Binding-site contacts:
Ligand atom O2' contacts residue GLU673 of chain 1.A at 3.1 Å (salt-bridge).
Ligand atom C10 contacts residue ASN283 of chain 1.A at 3.4 Å.
Ligand atom O3' contacts residue ALA674 of chain 1.A at 3.2 Å (h-bond).
Ligand atom C9 contacts residue HIS342 of chain 1.A at 3.7 Å.
Ligand atom O3' contacts residue SER675 of chain 1.A at 3.0 Å (h-bond).
Ligand atom N2 contacts residue THR379 of chain 1.A at 3.8 Å.
Ligand atom O5' contacts residue HIS378 of chain 1.A at 3.7 Å.
Ligand atom N2 contacts residue HIS378 of chain 1.A at 2.7 Å (h-bond).
Ligand atom N3 contacts residue THR379 of chain 1.A at 3.8 Å.
Ligand atom O4' contacts residue SER675 of chain 1.A at 3.6 Å.
Ligand atom C2' contacts residue HIS378 of chain 1.A at 3.6 Å.
Ligand atom C8 contacts residue HIS342 of chain 1.A at 3.5 Å.
Ligand atom O6' contacts residue HIS378 of chain 1.A at 2.7 Å (h-bond).
Ligand atom C6' contacts residue GLY136 of chain 1.A at 3.8 Å.
Ligand atom C11 contacts residue ASN285 of chain 1.A at 3.6 Å.
Ligand atom O3' contacts residue GLY676 of chain 1.A at 3.1 Å (h-bond).
Ligand atom O6' contacts residue ASN485 of chain 1.A at 2.8 Å (h-bond).
Ligand atom O2' contacts residue ASN285 of chain 1.A at 3.0 Å (h-bond).
Ligand atom C1 contacts residue HIS378 of chain 1.A at 3.8 Å.
Ligand atom C9 contacts residue ASN283 of chain 1.A at 3.6 Å.
Ligand atom C7 contacts residue ASN285 of chain 1.A at 3.6 Å.
Ligand atom C3' contacts residue GLU673 of chain 1.A at 3.4 Å.
Ligand atom C6 contacts residue ASN285 of chain 1.A at 3.5 Å.
Ligand atom C10 contacts residue GLU89 of chain 1.A at 3.7 Å.
Ligand atom C6' contacts residue HIS378 of chain 1.A at 3.5 Å.
Ligand atom O4' contacts residue GLY676 of chain 1.A at 2.9 Å (h-bond).
Ligand atom C6' contacts residue ASN485 of chain 1.A at 3.4 Å.
Ligand atom O2' contacts residue TYR574 of chain 1.A at 3.0 Å (h-bond).
Ligand atom N3 contacts residue ASN285 of chain 1.A at 3.8 Å.
Ligand atom C2' contacts residue GLU673 of chain 1.A at 3.8 Å.
Ligand atom O6' contacts residue VAL456 of chain 1.A at 3.8 Å.
Ligand atom O3' contacts residue GLU673 of chain 1.A at 2.7 Å (salt-bridge).
Ligand atom C4' contacts residue GLY676 of chain 1.A at 3.8 Å.
Ligand atom O4' contacts residue ASN485 of chain 1.A at 3.6 Å (h-bond).
Ligand atom C8 contacts residue ASN285 of chain 1.A at 3.8 Å.
Ligand atom C12 contacts residue ASN283 of chain 1.A at 3.4 Å.
Ligand atom N2 contacts residue ASN285 of chain 1.A at 3.8 Å.
Ligand atom C12 contacts residue PHE286 of chain 1.A at 3.7 Å (hydrophobic).
Ligand atom N5 contacts residue LEU137 of chain 1.A at 3.6 Å.
Ligand atom N3 contacts residue HIS378 of chain 1.A at 3.6 Å.

The protein below binds the small molecule below.
Small molecule (SMILES): Cc1ccc(-c2nnc([C@@H]3O[C@H](CO)[C@@H](O)[C@H](O)[C@H]3O)[nH]2)cc1

Sequence of chain 1.A:
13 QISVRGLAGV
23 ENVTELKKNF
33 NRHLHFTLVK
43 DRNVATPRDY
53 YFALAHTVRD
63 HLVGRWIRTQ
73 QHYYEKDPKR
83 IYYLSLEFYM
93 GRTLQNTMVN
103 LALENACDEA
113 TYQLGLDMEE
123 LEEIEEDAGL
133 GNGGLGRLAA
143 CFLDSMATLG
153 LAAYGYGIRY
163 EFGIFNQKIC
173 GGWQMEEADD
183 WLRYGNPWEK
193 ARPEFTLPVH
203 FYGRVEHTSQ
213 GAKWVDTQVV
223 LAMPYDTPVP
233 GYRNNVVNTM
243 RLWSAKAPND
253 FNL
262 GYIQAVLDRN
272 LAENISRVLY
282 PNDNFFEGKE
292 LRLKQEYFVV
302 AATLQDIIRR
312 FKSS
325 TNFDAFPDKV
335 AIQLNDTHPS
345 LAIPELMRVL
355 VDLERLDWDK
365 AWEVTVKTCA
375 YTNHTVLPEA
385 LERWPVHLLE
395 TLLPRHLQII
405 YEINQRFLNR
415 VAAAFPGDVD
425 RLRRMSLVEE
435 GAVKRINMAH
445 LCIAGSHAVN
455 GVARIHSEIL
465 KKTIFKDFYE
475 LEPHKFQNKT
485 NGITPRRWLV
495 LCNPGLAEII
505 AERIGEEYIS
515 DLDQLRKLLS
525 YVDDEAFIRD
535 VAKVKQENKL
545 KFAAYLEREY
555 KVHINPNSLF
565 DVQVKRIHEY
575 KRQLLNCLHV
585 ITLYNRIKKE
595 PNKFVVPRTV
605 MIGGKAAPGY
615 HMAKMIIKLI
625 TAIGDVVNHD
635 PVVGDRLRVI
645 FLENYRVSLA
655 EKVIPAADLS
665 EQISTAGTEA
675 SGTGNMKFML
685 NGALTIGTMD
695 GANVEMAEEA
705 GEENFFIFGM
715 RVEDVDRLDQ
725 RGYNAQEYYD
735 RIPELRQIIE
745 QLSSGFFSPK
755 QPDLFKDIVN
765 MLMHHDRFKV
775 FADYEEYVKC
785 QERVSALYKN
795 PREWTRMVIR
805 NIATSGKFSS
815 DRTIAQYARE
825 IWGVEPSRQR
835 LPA